The protein below binds the small molecule below.
Small molecule (SMILES): Cc1ncc(C)n2nc(CCc3nc(-c4ccccc4)cn3C)nc12

Binding-site contacts:
Ligand atom N8 contacts residue MET267 of chain 1.D at 3.6 Å.
Ligand atom C5 contacts residue GLU275 of chain 1.D at 3.8 Å.
Ligand atom C19 contacts residue ILE246 of chain 1.D at 3.6 Å (hydrophobic).
Ligand atom N15 contacts residue PHE283 of chain 1.D at 3.7 Å.
Ligand atom C19 contacts residue PHE283 of chain 1.D at 3.5 Å (hydrophobic).
Ligand atom C22 contacts residue PHE283 of chain 1.D at 3.6 Å (hydrophobic).
Ligand atom N15 contacts residue PHE250 of chain 1.D at 3.7 Å.
Ligand atom C6 contacts residue GLU275 of chain 1.D at 3.3 Å.
Ligand atom C1 contacts residue GLU275 of chain 1.D at 3.4 Å.
Ligand atom C5 contacts residue PRO266 of chain 1.D at 3.7 Å (hydrophobic).
Ligand atom N8 contacts residue GLY279 of chain 1.D at 3.7 Å.
Ligand atom C13 contacts residue PHE250 of chain 1.D at 3.7 Å (hydrophobic).
Ligand atom C3 contacts residue GLY279 of chain 1.D at 3.6 Å.
Ligand atom C24 contacts residue ILE246 of chain 1.D at 3.5 Å (hydrophobic).
Ligand atom C24 contacts residue GLN280 of chain 1.D at 3.8 Å.
Ligand atom C6 contacts residue LYS272 of chain 1.D at 3.6 Å.
Ligand atom N21 contacts residue LEU229 of chain 1.D at 3.2 Å.
Ligand atom C25 contacts residue PHE283 of chain 1.D at 3.5 Å (hydrophobic).
Ligand atom C12 contacts residue GLN280 of chain 1.D at 3.3 Å.
Ligand atom N10 contacts residue GLY279 of chain 1.D at 3.7 Å.
Ligand atom C7 contacts residue MET267 of chain 1.D at 3.6 Å (hydrophobic).
Ligand atom N8 contacts residue TYR247 of chain 1.D at 2.5 Å (h-bond).
Ligand atom C13 contacts residue MET267 of chain 1.D at 3.4 Å (hydrophobic).
Ligand atom C12 contacts residue TYR247 of chain 1.D at 3.0 Å (hydrophobic).
Ligand atom C14 contacts residue PHE250 of chain 1.D at 3.8 Å (hydrophobic).
Ligand atom C1 contacts residue VAL276 of chain 1.D at 3.8 Å (hydrophobic).
Ligand atom C4 contacts residue MET267 of chain 1.D at 3.7 Å (hydrophobic).
Ligand atom C7 contacts residue GLY279 of chain 1.D at 3.4 Å.
Ligand atom C20 contacts residue LEU229 of chain 1.D at 3.8 Å (hydrophobic).
Ligand atom C9 contacts residue MET267 of chain 1.D at 3.8 Å (hydrophobic).
Ligand atom C2 contacts residue MET267 of chain 1.D at 3.6 Å (hydrophobic).
Ligand atom N21 contacts residue PHE283 of chain 1.D at 3.8 Å.
Ligand atom C9 contacts residue TYR247 of chain 1.D at 3.1 Å (hydrophobic).
Ligand atom C16 contacts residue PHE283 of chain 1.D at 3.5 Å (hydrophobic).
Ligand atom C11 contacts residue MET267 of chain 1.D at 3.8 Å (hydrophobic).
Ligand atom C20 contacts residue PHE283 of chain 1.D at 3.7 Å (hydrophobic).
Ligand atom C2 contacts residue TYR247 of chain 1.D at 3.8 Å (hydrophobic).
Ligand atom N17 contacts residue PHE283 of chain 1.D at 3.5 Å.
Ligand atom C3 contacts residue MET267 of chain 1.D at 3.5 Å (hydrophobic).
Ligand atom N18 contacts residue GLN280 of chain 1.D at 3.2 Å (h-bond).

Sequence of chain 1.D:
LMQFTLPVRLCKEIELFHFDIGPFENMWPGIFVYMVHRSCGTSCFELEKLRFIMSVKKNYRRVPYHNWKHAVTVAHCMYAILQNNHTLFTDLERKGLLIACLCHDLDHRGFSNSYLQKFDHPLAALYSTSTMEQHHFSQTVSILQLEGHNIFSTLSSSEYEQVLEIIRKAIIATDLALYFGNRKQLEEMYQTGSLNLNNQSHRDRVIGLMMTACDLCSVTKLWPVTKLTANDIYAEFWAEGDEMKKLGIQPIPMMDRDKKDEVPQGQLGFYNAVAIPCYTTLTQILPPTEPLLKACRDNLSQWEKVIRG